A small-molecule ligand and the protein it binds are described below.
Small molecule (SMILES): CN1[C@@H](CC(=O)c2ccccc2)CCC[C@H]1C[C@H](O)c1ccccc1

Binding-site contacts:
Ligand atom C10 contacts residue TRP54 of chain 1.C at 3.4 Å (hydrophobic).
Ligand atom C8 contacts residue CYS188 of chain 1.B at 4.0 Å (hydrophobic).
Ligand atom C4 contacts residue TRP54 of chain 1.C at 3.7 Å (hydrophobic).
Ligand atom C20 contacts residue TYR92 of chain 1.B at 3.3 Å (hydrophobic).
Ligand atom C2 contacts residue LEU117 of chain 1.C at 3.4 Å (hydrophobic).
Ligand atom C15 contacts residue SER145 of chain 1.B at 3.9 Å.
Ligand atom C2 contacts residue CYS187 of chain 1.B at 3.3 Å (hydrophobic).
Ligand atom C6 contacts residue GLN56 of chain 1.C at 3.1 Å.
Ligand atom C3 contacts residue LEU117 of chain 1.C at 3.6 Å (hydrophobic).
Ligand atom C5 contacts residue GLN115 of chain 1.C at 3.8 Å.
Ligand atom C8 contacts residue LEU117 of chain 1.C at 3.7 Å (hydrophobic).
Ligand atom C13 contacts residue TYR92 of chain 1.B at 3.4 Å (hydrophobic).
Ligand atom C3 contacts residue CYS187 of chain 1.B at 3.4 Å (hydrophobic).
Ligand atom C4 contacts residue GLN56 of chain 1.C at 3.8 Å.
Ligand atom C6 contacts residue CYS187 of chain 1.B at 3.6 Å (hydrophobic).
Ligand atom C1 contacts residue LEU117 of chain 1.C at 3.3 Å (hydrophobic).
Ligand atom C15 contacts residue TYR192 of chain 1.B at 3.5 Å (hydrophobic).
Ligand atom C7 contacts residue GLN56 of chain 1.C at 3.1 Å.
Ligand atom C22 contacts residue TRP146 of chain 1.B at 3.7 Å (hydrophobic).
Ligand atom C2 contacts residue CYS188 of chain 1.B at 3.5 Å (hydrophobic).
Ligand atom C12 contacts residue TYR192 of chain 1.B at 3.8 Å (hydrophobic).
Ligand atom C6 contacts residue GLN115 of chain 1.C at 3.7 Å.
Ligand atom C12 contacts residue TRP146 of chain 1.B at 3.5 Å (hydrophobic).
Ligand atom O2 contacts residue TRP54 of chain 1.C at 3.8 Å.
Ligand atom C8 contacts residue CYS187 of chain 1.B at 4.0 Å (hydrophobic).
Ligand atom C7 contacts residue CYS187 of chain 1.B at 3.4 Å (hydrophobic).
Ligand atom C1 contacts residue CYS187 of chain 1.B at 3.3 Å (hydrophobic).
Ligand atom C4 contacts residue CYS187 of chain 1.B at 3.2 Å (hydrophobic).
Ligand atom C19 contacts residue TRP54 of chain 1.C at 3.5 Å (hydrophobic).
Ligand atom C21 contacts residue LEU37 of chain 1.C at 3.6 Å (hydrophobic).
Ligand atom C15 contacts residue TRP146 of chain 1.B at 3.9 Å (hydrophobic).
Ligand atom O1 contacts residue CYS187 of chain 1.B at 3.8 Å.
Ligand atom C21 contacts residue TYR92 of chain 1.B at 4.0 Å (hydrophobic).
Ligand atom O1 contacts residue TRP54 of chain 1.C at 3.9 Å.
Ligand atom C5 contacts residue LEU117 of chain 1.C at 4.0 Å (hydrophobic).
Ligand atom C14 contacts residue TRP146 of chain 1.B at 3.7 Å (hydrophobic).
Ligand atom C5 contacts residue CYS187 of chain 1.B at 3.6 Å (hydrophobic).
Ligand atom C19 contacts residue TRP146 of chain 1.B at 3.9 Å (hydrophobic).
Ligand atom C15 contacts residue TYR92 of chain 1.B at 3.9 Å (hydrophobic).
Ligand atom C4 contacts residue LEU117 of chain 1.C at 3.9 Å (hydrophobic).

Sequence of chain 1.B:
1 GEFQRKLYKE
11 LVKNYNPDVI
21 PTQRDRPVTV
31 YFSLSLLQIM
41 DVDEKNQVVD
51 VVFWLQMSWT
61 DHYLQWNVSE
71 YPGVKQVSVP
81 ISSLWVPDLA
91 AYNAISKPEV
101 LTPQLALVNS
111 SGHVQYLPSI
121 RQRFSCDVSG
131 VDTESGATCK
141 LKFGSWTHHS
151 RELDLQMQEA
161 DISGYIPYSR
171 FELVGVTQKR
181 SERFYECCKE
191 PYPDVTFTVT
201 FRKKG

Sequence of chain 1.C:
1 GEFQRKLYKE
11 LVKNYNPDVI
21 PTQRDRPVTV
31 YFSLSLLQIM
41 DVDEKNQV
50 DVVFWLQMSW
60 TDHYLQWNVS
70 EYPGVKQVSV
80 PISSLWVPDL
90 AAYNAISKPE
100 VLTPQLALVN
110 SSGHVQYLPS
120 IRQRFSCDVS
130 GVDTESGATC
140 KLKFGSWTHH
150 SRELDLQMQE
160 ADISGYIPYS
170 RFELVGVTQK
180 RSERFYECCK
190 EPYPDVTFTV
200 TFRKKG